The small molecule below binds the protein below.
Small molecule (SMILES): CC(=O)N[C@H]1[C@H](O[C@H]2[C@H](O)[C@@H](NC(C)=O)CO[C@@H]2CO[C@@H]2O[C@@H](C)[C@@H](O)[C@@H](O)[C@@H]2O)O[C@H](CO)[C@@H](O[C@@H]2O[C@H](CO[C@H]3O[C@H](CO)[C@@H](O)[C@H](O)[C@@H]3O[C@@H]3O[C@H](CO)[C@@H](O[C@@H]4O[C@H](CO)[C@H](O)[C@H](O)[C@H]4O)[C@H](O)[C@H]3NC(C)=O)[C@@H](O)[C@H](O[C@H]3O[C@H](CO)[C@@H](O)[C@H](O)[C@@H]3O)[C@@H]2O)[C@@H]1O

Binding-site contacts:
Ligand atom C8 contacts residue ARG77 of chain 1.B at 3.5 Å.
Ligand atom C4 contacts residue PHE17 of chain 1.B at 3.6 Å (hydrophobic).
Ligand atom O5 contacts residue LYS22 of chain 1.B at 3.0 Å (salt-bridge).
Ligand atom O6 contacts residue PHE19 of chain 1.B at 3.2 Å (h-bond).
Ligand atom C6 contacts residue PRO20 of chain 1.B at 3.2 Å (hydrophobic).
Ligand atom C4 contacts residue LYS22 of chain 1.B at 3.1 Å.
Ligand atom C2 contacts residue ASP41 of chain 1.B at 3.4 Å.
Ligand atom O7 contacts residue ASN73 of chain 1.B at 3.2 Å (h-bond).
Ligand atom O3 contacts residue GLU34 of chain 1.B at 3.5 Å (salt-bridge).
Ligand atom C1 contacts residue ASN73 of chain 1.B at 1.4 Å.
Ligand atom O7 contacts residue ARG77 of chain 1.B at 3.2 Å (salt-bridge).
Ligand atom O5 contacts residue ASN73 of chain 1.B at 2.4 Å (h-bond).
Ligand atom O6 contacts residue THR36 of chain 1.B at 2.9 Å (h-bond).
Ligand atom N2 contacts residue ASP41 of chain 1.B at 2.7 Å (salt-bridge).
Ligand atom C6 contacts residue THR36 of chain 1.B at 2.7 Å.
Ligand atom O3 contacts residue LYS22 of chain 1.B at 3.5 Å (salt-bridge).
Ligand atom O6 contacts residue PRO20 of chain 1.B at 3.0 Å (h-bond).
Ligand atom O6 contacts residue GLU34 of chain 1.B at 2.3 Å (salt-bridge).
Ligand atom C6 contacts residue PHE17 of chain 1.B at 3.5 Å (hydrophobic).
Ligand atom C6 contacts residue GLU34 of chain 1.B at 3.6 Å.
Ligand atom N2 contacts residue ASN73 of chain 1.B at 3.0 Å (h-bond).
Ligand atom C7 contacts residue ASN73 of chain 1.B at 3.3 Å.
Ligand atom C5 contacts residue LYS22 of chain 1.B at 3.5 Å.
Ligand atom C3 contacts residue LYS22 of chain 1.B at 2.8 Å.
Ligand atom O6 contacts residue PHE19 of chain 1.B at 3.4 Å.
Ligand atom O2 contacts residue LYS22 of chain 1.B at 3.4 Å (salt-bridge).
Ligand atom C3 contacts residue ASP41 of chain 1.B at 3.4 Å.
Ligand atom C2 contacts residue PHE19 of chain 1.B at 3.6 Å (hydrophobic).
Ligand atom O7 contacts residue VAL40 of chain 1.B at 3.2 Å.
Ligand atom C2 contacts residue LYS22 of chain 1.B at 3.1 Å.
Ligand atom O4 contacts residue GLU34 of chain 1.B at 2.7 Å (salt-bridge).
Ligand atom O6 contacts residue VAL35 of chain 1.B at 3.3 Å.
Ligand atom C7 contacts residue ASP41 of chain 1.B at 3.7 Å.
Ligand atom C4 contacts residue PRO20 of chain 1.B at 3.5 Å (hydrophobic).
Ligand atom C1 contacts residue PHE19 of chain 1.B at 3.6 Å (hydrophobic).
Ligand atom O4 contacts residue PRO21 of chain 1.B at 3.5 Å.
Ligand atom C2 contacts residue ASN73 of chain 1.B at 2.5 Å.
Ligand atom O5 contacts residue PRO20 of chain 1.B at 3.6 Å (h-bond).
Ligand atom C5 contacts residue PRO20 of chain 1.B at 2.7 Å (hydrophobic).
Ligand atom C1 contacts residue LYS22 of chain 1.B at 2.8 Å.

Sequence of chain 1.B:
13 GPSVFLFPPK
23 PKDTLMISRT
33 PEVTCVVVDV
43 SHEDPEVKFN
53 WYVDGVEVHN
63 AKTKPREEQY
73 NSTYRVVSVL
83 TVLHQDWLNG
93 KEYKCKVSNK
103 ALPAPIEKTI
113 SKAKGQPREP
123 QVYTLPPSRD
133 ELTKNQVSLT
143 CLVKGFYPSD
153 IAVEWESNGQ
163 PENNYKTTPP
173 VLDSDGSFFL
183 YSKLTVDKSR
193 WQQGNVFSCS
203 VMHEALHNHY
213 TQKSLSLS